Binding-site contacts:
Ligand atom C3 contacts residue ALA36 of chain 1.A at 3.8 Å (hydrophobic).
Ligand atom C1 contacts residue GLU83 of chain 1.A at 3.5 Å.
Ligand atom N2 contacts residue THR82 of chain 1.A at 2.9 Å (h-bond).
Ligand atom C5 contacts residue THR82 of chain 1.A at 3.5 Å.
Ligand atom C10 contacts residue VAL66 of chain 1.A at 3.7 Å (hydrophobic).
Ligand atom N1 contacts residue ILE85 of chain 1.A at 3.0 Å (h-bond).
Ligand atom N contacts residue ILE85 of chain 1.A at 2.9 Å (h-bond).
Ligand atom C10 contacts residue LEU136 of chain 1.A at 3.8 Å (hydrophobic).
Ligand atom C8 contacts residue SER146 of chain 1.A at 3.5 Å.
Ligand atom O contacts residue VAL24 of chain 1.A at 3.6 Å.
Ligand atom C9 contacts residue SER146 of chain 1.A at 3.8 Å.
Ligand atom C14 contacts residue LEU16 of chain 1.A at 3.8 Å (hydrophobic).
Ligand atom C12 contacts residue ILE85 of chain 1.A at 3.6 Å (hydrophobic).
Ligand atom C11 contacts residue ILE85 of chain 1.A at 3.6 Å (hydrophobic).
Ligand atom C13 contacts residue GLY88 of chain 1.A at 3.6 Å.
Ligand atom C7 contacts residue PHE148 of chain 1.A at 3.6 Å (hydrophobic).
Ligand atom CL contacts residue ILE80 of chain 1.A at 3.4 Å.
Ligand atom CL contacts residue THR82 of chain 1.A at 3.5 Å.
Ligand atom C2 contacts residue LEU136 of chain 1.A at 3.8 Å (hydrophobic).
Ligand atom C16 contacts residue TYR84 of chain 1.A at 3.4 Å (hydrophobic).
Ligand atom CL contacts residue ALA36 of chain 1.A at 3.5 Å.
Ligand atom C contacts residue LEU136 of chain 1.A at 3.8 Å (hydrophobic).
Ligand atom C12 contacts residue TYR84 of chain 1.A at 3.7 Å (hydrophobic).
Ligand atom C17 contacts residue SER86 of chain 1.A at 3.2 Å.
Ligand atom C8 contacts residue PHE148 of chain 1.A at 3.7 Å (hydrophobic).
Ligand atom CL contacts residue LYS38 of chain 1.A at 3.5 Å.
Ligand atom C1 contacts residue ALA36 of chain 1.A at 3.4 Å (hydrophobic).
Ligand atom N1 contacts residue ALA36 of chain 1.A at 3.8 Å.
Ligand atom C4 contacts residue THR82 of chain 1.A at 3.5 Å.
Ligand atom C contacts residue ILE85 of chain 1.A at 3.6 Å (hydrophobic).
Ligand atom C11 contacts residue GLY88 of chain 1.A at 3.7 Å.
Ligand atom C12 contacts residue GLY88 of chain 1.A at 3.5 Å.
Ligand atom C15 contacts residue LEU16 of chain 1.A at 3.4 Å (hydrophobic).
Ligand atom C2 contacts residue ALA36 of chain 1.A at 3.4 Å (hydrophobic).
Ligand atom N contacts residue TYR84 of chain 1.A at 3.4 Å.
Ligand atom C6 contacts residue THR82 of chain 1.A at 3.8 Å.
Ligand atom C16 contacts residue SER86 of chain 1.A at 3.3 Å.
Ligand atom C11 contacts residue TYR84 of chain 1.A at 3.9 Å (hydrophobic).
Ligand atom C10 contacts residue SER146 of chain 1.A at 3.2 Å.
Ligand atom C1 contacts residue LEU136 of chain 1.A at 3.8 Å (hydrophobic).

Sequence of chain 1.A:
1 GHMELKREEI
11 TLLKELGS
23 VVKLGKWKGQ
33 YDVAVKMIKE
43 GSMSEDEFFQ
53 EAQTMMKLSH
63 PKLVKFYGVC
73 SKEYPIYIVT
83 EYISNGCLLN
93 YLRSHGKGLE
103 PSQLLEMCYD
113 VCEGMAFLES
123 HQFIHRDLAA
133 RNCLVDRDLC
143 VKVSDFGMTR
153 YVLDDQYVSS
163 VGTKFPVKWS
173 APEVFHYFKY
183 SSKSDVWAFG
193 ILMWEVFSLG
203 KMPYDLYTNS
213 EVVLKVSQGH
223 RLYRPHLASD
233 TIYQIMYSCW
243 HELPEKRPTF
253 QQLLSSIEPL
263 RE

The small molecule below binds the protein below.
Small molecule (SMILES): Cc1nc(Nc2ncc(C(=O)Nc3c(C)cccc3Cl)s2)cc(N2CCN(CCO)CC2)n1